Binding-site contacts:
Ligand atom C18 contacts residue LYS64 of chain 1.B at 3.8 Å.
Ligand atom O9 contacts residue PHE164 of chain 1.B at 3.7 Å.
Ligand atom C10 contacts residue PHE164 of chain 1.B at 3.9 Å (hydrophobic).
Ligand atom C7 contacts residue VAL52 of chain 1.B at 3.9 Å (hydrophobic).
Ligand atom O25 contacts residue ILE108 of chain 1.B at 3.4 Å.
Ligand atom O9 contacts residue ILE44 of chain 1.B at 3.8 Å.
Ligand atom C1 contacts residue ALA62 of chain 1.B at 3.5 Å (hydrophobic).
Ligand atom N2 contacts residue TRP112 of chain 1.B at 3.7 Å.
Ligand atom C16 contacts residue ASP175 of chain 1.B at 3.9 Å.
Ligand atom C23 contacts residue LYS64 of chain 1.B at 3.8 Å.
Ligand atom C22 contacts residue THR110 of chain 1.B at 3.5 Å.
Ligand atom C13 contacts residue SER46 of chain 1.B at 3.9 Å.
Ligand atom C6 contacts residue ALA62 of chain 1.B at 3.5 Å (hydrophobic).
Ligand atom N24 contacts residue ASP175 of chain 1.B at 3.6 Å.
Ligand atom C21 contacts residue THR110 of chain 1.B at 3.2 Å.
Ligand atom O25 contacts residue LYS64 of chain 1.B at 3.6 Å (salt-bridge).
Ligand atom C22 contacts residue LYS64 of chain 1.B at 4.0 Å.
Ligand atom N24 contacts residue GLU82 of chain 1.B at 3.4 Å (salt-bridge).
Ligand atom C8 contacts residue ILE44 of chain 1.B at 3.8 Å (hydrophobic).
Ligand atom C15 contacts residue PHE164 of chain 1.B at 3.9 Å (hydrophobic).
Ligand atom O25 contacts residue LEU86 of chain 1.B at 3.9 Å.
Ligand atom N24 contacts residue LYS64 of chain 1.B at 3.1 Å (salt-bridge).
Ligand atom C17 contacts residue ASP175 of chain 1.B at 3.4 Å.
Ligand atom C8 contacts residue PHE164 of chain 1.B at 3.4 Å (hydrophobic).
Ligand atom C4 contacts residue PHE164 of chain 1.B at 3.8 Å (hydrophobic).
Ligand atom N2 contacts residue CYS113 of chain 1.B at 3.1 Å (h-bond).
Ligand atom C22 contacts residue ILE108 of chain 1.B at 3.8 Å (hydrophobic).
Ligand atom C21 contacts residue ALA62 of chain 1.B at 3.9 Å (hydrophobic).
Ligand atom N14 contacts residue PHE164 of chain 1.B at 3.5 Å.
Ligand atom C15 contacts residue VAL52 of chain 1.B at 3.6 Å (hydrophobic).
Ligand atom C7 contacts residue PHE164 of chain 1.B at 3.3 Å (hydrophobic).
Ligand atom C3 contacts residue CYS113 of chain 1.B at 3.7 Å (hydrophobic).
Ligand atom C3 contacts residue TRP112 of chain 1.B at 3.8 Å (hydrophobic).
Ligand atom C6 contacts residue LEU95 of chain 1.B at 4.0 Å (hydrophobic).
Ligand atom C5 contacts residue PHE164 of chain 1.B at 3.6 Å (hydrophobic).
Ligand atom O25 contacts residue GLU82 of chain 1.B at 3.0 Å (salt-bridge).
Ligand atom N14 contacts residue VAL52 of chain 1.B at 3.6 Å.
Ligand atom C1 contacts residue GLN111 of chain 1.B at 3.7 Å.
Ligand atom C16 contacts residue PHE164 of chain 1.B at 3.9 Å (hydrophobic).
Ligand atom C20 contacts residue VAL52 of chain 1.B at 3.5 Å (hydrophobic).

Sequence of chain 1.B:
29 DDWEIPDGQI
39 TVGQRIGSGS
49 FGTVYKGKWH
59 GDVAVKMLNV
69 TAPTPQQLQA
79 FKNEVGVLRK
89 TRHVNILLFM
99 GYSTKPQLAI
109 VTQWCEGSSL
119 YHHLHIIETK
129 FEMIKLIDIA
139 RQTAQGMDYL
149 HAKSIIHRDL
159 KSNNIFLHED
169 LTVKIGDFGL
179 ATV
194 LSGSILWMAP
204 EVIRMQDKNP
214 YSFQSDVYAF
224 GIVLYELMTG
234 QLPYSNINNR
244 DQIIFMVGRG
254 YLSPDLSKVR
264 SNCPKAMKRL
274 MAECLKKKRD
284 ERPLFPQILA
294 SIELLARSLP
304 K

This protein binds this small molecule.
Small molecule (SMILES): COC(=O)c1oc2cnccc2c1NC1C=CC2=C(NO)C=CC2=C1